A protein and the small-molecule ligand that binds it are described below.
Small molecule (SMILES): OC[C@H]1O[C@H](OC[C@H]2O[C@@H]3O[C@H]4[C@H](O)[C@@H](O)[C@@H](O[C@H]5[C@H](O)[C@@H](O)[C@@H](O[C@H]6[C@H](O)[C@@H](O)[C@@H](O[C@H]7[C@H](O)[C@@H](O)[C@@H](O[C@H]8[C@H](O)[C@@H](O)[C@@H](O[C@H]9[C@H](O)[C@@H](O)[C@@H](O[C@H]2[C@H](O)[C@H]3O)O[C@@H]9CO)O[C@@H]8CO)O[C@@H]7CO)O[C@@H]6CO)O[C@@H]5CO)O[C@@H]4CO)[C@H](O)[C@@H](O)[C@@H]1O

Binding-site contacts:
Ligand atom O3 contacts residue TRP67 of chain 1.L at 3.9 Å.
Ligand atom O2 contacts residue TRP33 of chain 1.L at 3.7 Å.
Ligand atom O2 contacts residue THR82 of chain 1.L at 2.7 Å (h-bond).
Ligand atom C6 contacts residue SER27 of chain 1.L at 3.5 Å.
Ligand atom O3 contacts residue LYS60 of chain 1.L at 2.9 Å (salt-bridge).
Ligand atom C3 contacts residue ASN84 of chain 1.L at 3.9 Å.
Ligand atom O4 contacts residue LYS36 of chain 1.L at 3.3 Å (salt-bridge).
Ligand atom C2 contacts residue TRP33 of chain 1.L at 3.7 Å (hydrophobic).
Ligand atom O4 contacts residue TRP67 of chain 1.L at 3.3 Å.
Ligand atom C4 contacts residue TRP33 of chain 1.L at 3.8 Å (hydrophobic).
Ligand atom C6 contacts residue TRP33 of chain 1.L at 3.1 Å (hydrophobic).
Ligand atom O3 contacts residue SER78 of chain 1.L at 3.2 Å.
Ligand atom O2 contacts residue ASN84 of chain 1.L at 2.6 Å (h-bond).
Ligand atom C5 contacts residue TRP67 of chain 1.L at 3.9 Å (hydrophobic).
Ligand atom C2 contacts residue ASN84 of chain 1.L at 3.2 Å.
Ligand atom O4 contacts residue LEU80 of chain 1.L at 3.9 Å.
Ligand atom C5 contacts residue TRP33 of chain 1.L at 3.7 Å (hydrophobic).
Ligand atom C3 contacts residue GLN79 of chain 1.L at 3.9 Å.
Ligand atom O3 contacts residue TRP33 of chain 1.L at 3.8 Å.
Ligand atom O3 contacts residue ASN84 of chain 1.L at 2.9 Å (h-bond).
Ligand atom O2 contacts residue GLN79 of chain 1.L at 3.5 Å.
Ligand atom C3 contacts residue SER78 of chain 1.L at 4.1 Å.
Ligand atom O3 contacts residue THR82 of chain 1.L at 3.5 Å (h-bond).
Ligand atom C4 contacts residue TRP67 of chain 1.L at 3.9 Å (hydrophobic).
Ligand atom C3 contacts residue THR82 of chain 1.L at 3.4 Å.
Ligand atom C2 contacts residue TRP67 of chain 1.L at 3.8 Å (hydrophobic).
Ligand atom C6 contacts residue TRP67 of chain 1.L at 3.8 Å (hydrophobic).
Ligand atom O6 contacts residue SER27 of chain 1.L at 4.1 Å.
Ligand atom O2 contacts residue LYS60 of chain 1.L at 3.8 Å.
Ligand atom O6 contacts residue THR35 of chain 1.L at 3.7 Å.
Ligand atom O5 contacts residue TRP33 of chain 1.L at 3.1 Å (h-bond).
Ligand atom O5 contacts residue TRP67 of chain 1.L at 3.6 Å.
Ligand atom C1 contacts residue TRP33 of chain 1.L at 3.4 Å (hydrophobic).
Ligand atom O3 contacts residue GLN79 of chain 1.L at 3.4 Å (h-bond).
Ligand atom C3 contacts residue LEU80 of chain 1.L at 4.1 Å (hydrophobic).
Ligand atom O6 contacts residue SER34 of chain 1.L at 3.8 Å.
Ligand atom C2 contacts residue THR82 of chain 1.L at 3.5 Å.
Ligand atom O4 contacts residue THR82 of chain 1.L at 3.9 Å.
Ligand atom O2 contacts residue SER78 of chain 1.L at 3.8 Å.
Ligand atom O6 contacts residue TRP33 of chain 1.L at 2.6 Å (h-bond).

Sequence of chain 1.L:
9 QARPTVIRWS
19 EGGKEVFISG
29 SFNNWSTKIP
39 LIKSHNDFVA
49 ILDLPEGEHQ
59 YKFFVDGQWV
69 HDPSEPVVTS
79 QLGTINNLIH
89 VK